Binding-site contacts:
Ligand atom F17 contacts residue ILE32 of chain 1.A at 3.4 Å.
Ligand atom C6 contacts residue PHE70 of chain 1.A at 3.5 Å (hydrophobic).
Ligand atom C2 contacts residue GLY34 of chain 1.A at 3.8 Å.
Ligand atom C7 contacts residue GLY34 of chain 1.A at 3.6 Å.
Ligand atom F15 contacts residue ILE32 of chain 1.A at 3.7 Å.
Ligand atom C4 contacts residue GLY34 of chain 1.A at 3.7 Å.
Ligand atom N19 contacts residue GLN155 of chain 1.A at 3.1 Å (h-bond).
Ligand atom O contacts residue TYR151 of chain 1.A at 3.5 Å (h-bond).
Ligand atom N contacts residue GLN155 of chain 1.A at 2.7 Å (h-bond).
Ligand atom N19 contacts residue TYR161 of chain 1.A at 2.6 Å (h-bond).
Ligand atom N19 contacts residue HIS160 of chain 1.A at 3.6 Å.
Ligand atom CA contacts residue TYR151 of chain 1.A at 3.5 Å (hydrophobic).
Ligand atom F16 contacts residue ILE33 of chain 1.A at 3.6 Å.
Ligand atom CA contacts residue GLN173 of chain 1.A at 3.2 Å.
Ligand atom OXT contacts residue GLU36 of chain 1.A at 3.5 Å (salt-bridge).
Ligand atom N18 contacts residue LEU65 of chain 1.A at 3.7 Å.
Ligand atom C contacts residue TYR151 of chain 1.A at 3.4 Å (hydrophobic).
Ligand atom F16 contacts residue LEU65 of chain 1.A at 3.4 Å.
Ligand atom N18 contacts residue HIS160 of chain 1.A at 3.3 Å.
Ligand atom C contacts residue GLN173 of chain 1.A at 3.3 Å.
Ligand atom N18 contacts residue PHE70 of chain 1.A at 3.7 Å.
Ligand atom F17 contacts residue TYR161 of chain 1.A at 3.7 Å.
Ligand atom N contacts residue GLN173 of chain 1.A at 2.6 Å (h-bond).
Ligand atom F17 contacts residue HIS160 of chain 1.A at 3.5 Å.
Ligand atom C2 contacts residue GLN155 of chain 1.A at 3.6 Å.
Ligand atom C5 contacts residue ALA67 of chain 1.A at 3.5 Å (hydrophobic).
Ligand atom C5 contacts residue PHE70 of chain 1.A at 3.7 Å (hydrophobic).
Ligand atom C3 contacts residue GLN155 of chain 1.A at 3.6 Å.
Ligand atom F15 contacts residue TYR161 of chain 1.A at 3.4 Å.
Ligand atom CA contacts residue GLN155 of chain 1.A at 3.8 Å.
Ligand atom C3 contacts residue GLY34 of chain 1.A at 3.5 Å.
Ligand atom O contacts residue GLN173 of chain 1.A at 2.7 Å (h-bond).
Ligand atom N contacts residue TYR151 of chain 1.A at 2.8 Å (h-bond).
Ligand atom C14 contacts residue TYR161 of chain 1.A at 3.8 Å (hydrophobic).
Ligand atom C6 contacts residue LEU65 of chain 1.A at 3.5 Å (hydrophobic).
Ligand atom F16 contacts residue GLY34 of chain 1.A at 3.3 Å.
Ligand atom C7 contacts residue TYR151 of chain 1.A at 3.6 Å (hydrophobic).
Ligand atom F16 contacts residue ILE32 of chain 1.A at 3.7 Å.
Ligand atom C4 contacts residue GLN155 of chain 1.A at 3.6 Å.
Ligand atom C13 contacts residue TYR161 of chain 1.A at 3.4 Å (hydrophobic).

Sequence of chain 1.A:
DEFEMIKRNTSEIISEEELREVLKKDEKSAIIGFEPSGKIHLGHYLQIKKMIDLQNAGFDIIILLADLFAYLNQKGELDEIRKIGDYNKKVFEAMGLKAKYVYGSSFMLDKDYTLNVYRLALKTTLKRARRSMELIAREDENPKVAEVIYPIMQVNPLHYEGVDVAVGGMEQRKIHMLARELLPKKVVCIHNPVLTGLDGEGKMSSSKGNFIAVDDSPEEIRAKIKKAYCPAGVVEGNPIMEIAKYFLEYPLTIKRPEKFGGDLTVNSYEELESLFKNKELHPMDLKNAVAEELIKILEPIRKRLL

The small molecule below binds the protein below.
Small molecule (SMILES): N[C@@H](Cc1ccc(C2(C(F)(F)F)NN2)cc1)C(=O)O